Sequence of chain 32.A:
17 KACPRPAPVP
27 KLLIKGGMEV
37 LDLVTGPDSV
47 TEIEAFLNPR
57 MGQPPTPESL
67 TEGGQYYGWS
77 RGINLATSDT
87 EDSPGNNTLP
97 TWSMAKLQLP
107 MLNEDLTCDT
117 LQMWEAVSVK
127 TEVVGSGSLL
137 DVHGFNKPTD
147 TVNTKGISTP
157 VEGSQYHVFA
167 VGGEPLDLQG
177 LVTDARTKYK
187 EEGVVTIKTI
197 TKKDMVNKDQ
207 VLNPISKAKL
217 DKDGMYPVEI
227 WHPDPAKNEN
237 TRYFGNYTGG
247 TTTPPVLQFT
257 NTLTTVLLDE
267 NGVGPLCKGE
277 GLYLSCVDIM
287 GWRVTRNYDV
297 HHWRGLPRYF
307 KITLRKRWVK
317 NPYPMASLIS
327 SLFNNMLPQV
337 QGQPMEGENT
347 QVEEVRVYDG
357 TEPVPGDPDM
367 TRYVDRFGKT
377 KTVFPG

Sequence of chain 32.B:
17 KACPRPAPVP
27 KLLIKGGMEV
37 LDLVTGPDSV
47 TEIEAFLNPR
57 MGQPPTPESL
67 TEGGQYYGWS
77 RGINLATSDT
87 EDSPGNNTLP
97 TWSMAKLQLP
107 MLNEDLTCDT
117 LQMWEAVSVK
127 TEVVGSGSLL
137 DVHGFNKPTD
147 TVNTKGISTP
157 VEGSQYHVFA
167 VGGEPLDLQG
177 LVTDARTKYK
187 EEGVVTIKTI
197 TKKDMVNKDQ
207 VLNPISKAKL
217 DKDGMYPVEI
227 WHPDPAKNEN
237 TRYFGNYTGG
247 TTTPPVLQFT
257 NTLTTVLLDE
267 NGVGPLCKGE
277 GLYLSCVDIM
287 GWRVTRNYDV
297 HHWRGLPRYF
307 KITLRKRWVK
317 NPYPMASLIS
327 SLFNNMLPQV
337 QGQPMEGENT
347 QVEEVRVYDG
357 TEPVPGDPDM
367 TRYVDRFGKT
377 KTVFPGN

Binding-site contacts:
Ligand atom C4 contacts residue GLY78 of chain 32.A at 3.4 Å.
Ligand atom O8 contacts residue ARG77 of chain 32.A at 3.2 Å (salt-bridge).
Ligand atom C2 contacts residue GLY78 of chain 32.A at 3.9 Å.
Ligand atom C1 contacts residue ARG77 of chain 32.A at 3.6 Å.
Ligand atom C1 contacts residue TYR72 of chain 32.A at 4.1 Å (hydrophobic).
Ligand atom O4 contacts residue ASN80 of chain 32.A at 4.3 Å.
Ligand atom O1A contacts residue LYS186 of chain 32.A at 2.8 Å (salt-bridge).
Ligand atom O1A contacts residue TYR72 of chain 32.A at 3.5 Å.
Ligand atom O1B contacts residue ARG77 of chain 32.A at 2.9 Å (salt-bridge).
Ligand atom O4 contacts residue ILE79 of chain 32.A at 4.0 Å.
Ligand atom O1A contacts residue GLY78 of chain 32.A at 3.2 Å (h-bond).
Ligand atom C4 contacts residue HIS298 of chain 32.A at 3.2 Å.
Ligand atom O4 contacts residue VAL296 of chain 32.A at 3.9 Å.
Ligand atom O6 contacts residue ASN93 of chain 32.A at 3.0 Å (h-bond).
Ligand atom C5 contacts residue TYR72 of chain 32.A at 3.9 Å (hydrophobic).
Ligand atom C6 contacts residue TYR72 of chain 32.A at 4.0 Å (hydrophobic).
Ligand atom N5 contacts residue TYR72 of chain 32.A at 3.4 Å (h-bond).
Ligand atom O1A contacts residue SER89 of chain 32.A at 3.1 Å (h-bond).
Ligand atom C4 contacts residue TYR72 of chain 32.A at 3.8 Å (hydrophobic).
Ligand atom C4 contacts residue ASN93 of chain 32.A at 4.2 Å.
Ligand atom O3 contacts residue GLY78 of chain 32.A at 3.3 Å.
Ligand atom C11 contacts residue ASP85 of chain 32.B at 4.0 Å.
Ligand atom O8 contacts residue TYR72 of chain 32.A at 4.3 Å.
Ligand atom C3 contacts residue HIS298 of chain 32.A at 3.6 Å.
Ligand atom O4 contacts residue THR291 of chain 32.A at 3.5 Å.
Ligand atom C3 contacts residue GLY78 of chain 32.A at 4.0 Å.
Ligand atom C1 contacts residue LYS186 of chain 32.A at 3.9 Å.
Ligand atom O1B contacts residue SER89 of chain 32.A at 3.1 Å (h-bond).
Ligand atom O10 contacts residue THR291 of chain 32.A at 4.3 Å.
Ligand atom C1 contacts residue GLY78 of chain 32.A at 3.7 Å.
Ligand atom O4 contacts residue GLY78 of chain 32.A at 3.1 Å.
Ligand atom C3 contacts residue VAL296 of chain 32.A at 3.7 Å (hydrophobic).
Ligand atom O4 contacts residue HIS298 of chain 32.A at 2.7 Å (h-bond).
Ligand atom C6 contacts residue ASN93 of chain 32.A at 3.0 Å.
Ligand atom C3 contacts residue GLY78 of chain 32.A at 3.6 Å.
Ligand atom C5 contacts residue ASN93 of chain 32.A at 3.6 Å.
Ligand atom O1A contacts residue HIS298 of chain 32.A at 3.9 Å.
Ligand atom O1A contacts residue ARG77 of chain 32.A at 3.2 Å (salt-bridge).
Ligand atom C1 contacts residue SER89 of chain 32.A at 3.5 Å.
Ligand atom O1B contacts residue TYR72 of chain 32.A at 4.1 Å.

The small molecule below binds the protein below.
Small molecule (SMILES): CC(=O)N[C@@H]1[C@@H](O[C@@H]2O[C@H](CO)[C@H](O)[C@H](O[C@]3(C(=O)O)C[C@H](O)[C@@H](NC(C)=O)[C@H]([C@H](O)[C@H](O)CO)O3)[C@H]2O)[C@H](O)[C@@H](CO[C@]2(C(=O)O)C[C@H](O)[C@@H](NC(C)=O)[C@H]([C@H](O)[C@H](O)CO)O2)O[C@H]1O